Sequence of chain 1.B:
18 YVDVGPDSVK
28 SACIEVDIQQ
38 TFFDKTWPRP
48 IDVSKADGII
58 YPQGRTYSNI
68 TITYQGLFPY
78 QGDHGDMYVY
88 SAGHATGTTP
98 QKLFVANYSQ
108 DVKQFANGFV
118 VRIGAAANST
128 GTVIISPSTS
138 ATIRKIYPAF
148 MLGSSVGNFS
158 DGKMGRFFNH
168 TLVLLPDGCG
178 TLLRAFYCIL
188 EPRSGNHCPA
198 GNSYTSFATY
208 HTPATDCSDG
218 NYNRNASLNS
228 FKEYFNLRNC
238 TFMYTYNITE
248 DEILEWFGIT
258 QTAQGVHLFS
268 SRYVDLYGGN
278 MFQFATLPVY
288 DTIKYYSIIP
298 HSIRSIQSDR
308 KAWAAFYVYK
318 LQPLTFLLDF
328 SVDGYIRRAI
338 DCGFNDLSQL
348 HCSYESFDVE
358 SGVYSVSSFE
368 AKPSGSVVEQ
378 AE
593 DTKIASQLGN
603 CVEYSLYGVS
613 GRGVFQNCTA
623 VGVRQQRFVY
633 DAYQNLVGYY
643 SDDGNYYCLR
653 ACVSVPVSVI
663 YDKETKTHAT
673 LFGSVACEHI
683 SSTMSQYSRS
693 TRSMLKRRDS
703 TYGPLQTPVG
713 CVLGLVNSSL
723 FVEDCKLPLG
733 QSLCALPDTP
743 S

This small molecule binds to this protein.
Small molecule (SMILES): CC(=O)N[C@@H]1[C@@H](O)[C@H](O)[C@@H](CO)O[C@H]1O

Binding-site contacts:
Ligand atom C4 contacts residue ASN104 of chain 1.B at 4.2 Å.
Ligand atom C2 contacts residue ASN104 of chain 1.B at 2.5 Å.
Ligand atom C8 contacts residue ASN104 of chain 1.B at 4.3 Å.
Ligand atom N2 contacts residue GLN107 of chain 1.B at 3.5 Å.
Ligand atom C6 contacts residue GLN37 of chain 1.B at 4.5 Å.
Ligand atom O7 contacts residue GLN107 of chain 1.B at 3.3 Å.
Ligand atom C7 contacts residue GLN107 of chain 1.B at 3.8 Å.
Ligand atom C5 contacts residue ASN104 of chain 1.B at 3.7 Å.
Ligand atom O5 contacts residue GLN37 of chain 1.B at 4.0 Å.
Ligand atom O5 contacts residue ASN104 of chain 1.B at 2.4 Å (h-bond).
Ligand atom C3 contacts residue ASN104 of chain 1.B at 3.8 Å.
Ligand atom N2 contacts residue ASN104 of chain 1.B at 3.0 Å (h-bond).
Ligand atom C1 contacts residue ASN104 of chain 1.B at 1.4 Å.
Ligand atom C7 contacts residue ASN104 of chain 1.B at 3.9 Å.